Sequence of chain 1.C:
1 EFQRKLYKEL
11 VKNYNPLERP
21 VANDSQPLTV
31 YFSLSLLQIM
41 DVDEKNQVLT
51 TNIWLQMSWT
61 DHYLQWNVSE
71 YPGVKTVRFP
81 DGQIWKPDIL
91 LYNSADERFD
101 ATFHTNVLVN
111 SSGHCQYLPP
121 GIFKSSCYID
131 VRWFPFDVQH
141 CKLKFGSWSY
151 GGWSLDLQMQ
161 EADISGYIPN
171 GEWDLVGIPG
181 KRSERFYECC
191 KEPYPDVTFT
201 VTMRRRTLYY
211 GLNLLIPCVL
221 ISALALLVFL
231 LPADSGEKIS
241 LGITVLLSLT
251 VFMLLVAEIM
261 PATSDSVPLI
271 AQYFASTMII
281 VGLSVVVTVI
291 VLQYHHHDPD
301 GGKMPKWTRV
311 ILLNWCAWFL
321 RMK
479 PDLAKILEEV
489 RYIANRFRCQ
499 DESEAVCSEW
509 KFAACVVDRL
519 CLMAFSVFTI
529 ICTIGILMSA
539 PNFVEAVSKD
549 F

This small molecule binds to this protein.
Small molecule (SMILES): Clc1ccc([C@H]2C[C@@H]3CC[C@H]2N3)cn1

Binding-site contacts:
Ligand atom C4 contacts residue TRP54 of chain 1.C at 3.8 Å (hydrophobic).
Ligand atom C5 contacts residue TRP54 of chain 1.C at 3.4 Å (hydrophobic).
Ligand atom C5 contacts residue TRP148 of chain 1.B at 3.9 Å (hydrophobic).
Ligand atom N1 contacts residue TRP148 of chain 1.B at 2.9 Å (h-bond).
Ligand atom C8 contacts residue TRP148 of chain 1.B at 3.7 Å (hydrophobic).
Ligand atom N1 contacts residue TYR194 of chain 1.B at 3.7 Å.
Ligand atom C9 contacts residue LEU118 of chain 1.C at 3.7 Å (hydrophobic).
Ligand atom C2 contacts residue TYR194 of chain 1.B at 3.8 Å (hydrophobic).
Ligand atom N2 contacts residue LEU118 of chain 1.C at 3.7 Å.
Ligand atom C3 contacts residue TYR187 of chain 1.B at 3.9 Å (hydrophobic).
Ligand atom C6 contacts residue TYR92 of chain 1.B at 3.9 Å (hydrophobic).
Ligand atom C3 contacts residue TYR194 of chain 1.B at 3.6 Å (hydrophobic).
Ligand atom CL contacts residue LEU108 of chain 1.C at 3.4 Å.
Ligand atom C11 contacts residue TRP148 of chain 1.B at 3.2 Å (hydrophobic).
Ligand atom C2 contacts residue CYS190 of chain 1.B at 3.8 Å (hydrophobic).
Ligand atom C9 contacts residue TYR194 of chain 1.B at 3.5 Å (hydrophobic).
Ligand atom C2 contacts residue TRP148 of chain 1.B at 4.0 Å (hydrophobic).
Ligand atom C3 contacts residue TYR92 of chain 1.B at 3.5 Å (hydrophobic).
Ligand atom C4 contacts residue TYR92 of chain 1.B at 3.8 Å (hydrophobic).
Ligand atom N2 contacts residue TRP148 of chain 1.B at 3.6 Å.
Ligand atom C7 contacts residue TRP148 of chain 1.B at 3.1 Å (hydrophobic).
Ligand atom C1 contacts residue TRP148 of chain 1.B at 3.5 Å (hydrophobic).
Ligand atom C8 contacts residue LEU118 of chain 1.C at 3.8 Å (hydrophobic).
Ligand atom C4 contacts residue TYR187 of chain 1.B at 3.7 Å (hydrophobic).
Ligand atom C8 contacts residue CYS190 of chain 1.B at 3.5 Å (hydrophobic).
Ligand atom C5 contacts residue TYR92 of chain 1.B at 3.8 Å (hydrophobic).
Ligand atom C6 contacts residue TRP148 of chain 1.B at 3.3 Å (hydrophobic).
Ligand atom CL contacts residue ASN106 of chain 1.C at 3.5 Å.
Ligand atom N1 contacts residue TYR92 of chain 1.B at 2.8 Å (h-bond).
Ligand atom C10 contacts residue SER149 of chain 1.B at 4.1 Å.
Ligand atom C10 contacts residue LEU118 of chain 1.C at 3.6 Å (hydrophobic).
Ligand atom N1 contacts residue SER147 of chain 1.B at 3.9 Å.
Ligand atom CL contacts residue GLN116 of chain 1.C at 3.5 Å.
Ligand atom C1 contacts residue CYS189 of chain 1.B at 4.0 Å (hydrophobic).
Ligand atom C11 contacts residue LEU118 of chain 1.C at 3.6 Å (hydrophobic).
Ligand atom C2 contacts residue CYS189 of chain 1.B at 3.6 Å (hydrophobic).
Ligand atom C3 contacts residue TRP148 of chain 1.B at 4.0 Å (hydrophobic).
Ligand atom C8 contacts residue TYR194 of chain 1.B at 3.4 Å (hydrophobic).
Ligand atom C7 contacts residue LEU118 of chain 1.C at 3.9 Å (hydrophobic).
Ligand atom C10 contacts residue TRP148 of chain 1.B at 4.1 Å (hydrophobic).

Sequence of chain 1.B:
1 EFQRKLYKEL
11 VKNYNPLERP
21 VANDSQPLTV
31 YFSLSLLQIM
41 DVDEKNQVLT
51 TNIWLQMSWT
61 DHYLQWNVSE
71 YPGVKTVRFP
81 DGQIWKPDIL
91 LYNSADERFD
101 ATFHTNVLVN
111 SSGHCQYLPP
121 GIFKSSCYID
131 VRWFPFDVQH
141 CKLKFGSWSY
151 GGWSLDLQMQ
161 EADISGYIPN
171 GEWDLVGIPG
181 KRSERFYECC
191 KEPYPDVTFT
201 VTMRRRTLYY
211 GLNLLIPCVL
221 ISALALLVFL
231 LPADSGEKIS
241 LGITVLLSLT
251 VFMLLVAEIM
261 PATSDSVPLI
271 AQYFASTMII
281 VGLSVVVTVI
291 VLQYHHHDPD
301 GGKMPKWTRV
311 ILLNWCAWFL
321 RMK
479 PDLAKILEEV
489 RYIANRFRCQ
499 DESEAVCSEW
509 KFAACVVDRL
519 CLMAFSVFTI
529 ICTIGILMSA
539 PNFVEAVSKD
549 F